A small-molecule ligand and the protein it binds are described below.
Small molecule (SMILES): CC(=O)N[C@@H]1[C@@H](O)[C@H](O)[C@@H](CO)O[C@H]1O

Binding-site contacts:
Ligand atom C4 contacts residue ASN17 of chain 1.B at 4.2 Å.
Ligand atom C7 contacts residue ASN17 of chain 1.B at 3.7 Å.
Ligand atom O7 contacts residue ASN17 of chain 1.B at 3.9 Å.
Ligand atom C8 contacts residue LYS14 of chain 1.B at 4.1 Å.
Ligand atom C5 contacts residue ASN17 of chain 1.B at 3.6 Å.
Ligand atom C1 contacts residue ASN17 of chain 1.B at 1.4 Å.
Ligand atom C8 contacts residue GLU13 of chain 1.B at 3.7 Å.
Ligand atom O5 contacts residue ASN17 of chain 1.B at 2.3 Å (h-bond).
Ligand atom N2 contacts residue ASN17 of chain 1.B at 3.0 Å (h-bond).
Ligand atom C3 contacts residue ASN17 of chain 1.B at 3.8 Å.
Ligand atom C2 contacts residue ASN17 of chain 1.B at 2.5 Å.

Sequence of chain 1.B:
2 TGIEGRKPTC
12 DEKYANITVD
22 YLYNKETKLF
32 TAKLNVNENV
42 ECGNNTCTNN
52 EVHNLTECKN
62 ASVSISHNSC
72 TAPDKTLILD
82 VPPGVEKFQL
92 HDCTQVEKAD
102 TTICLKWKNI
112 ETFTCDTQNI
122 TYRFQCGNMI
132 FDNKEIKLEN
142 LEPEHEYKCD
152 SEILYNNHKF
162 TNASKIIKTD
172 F